This protein binds this small molecule.
Small molecule (SMILES): COc1ccc(C[C@H](NC(=O)[C@H](C)NC(=O)CN2CCOCC2)C(=O)N[C@@H](Cc2ccccc2)[C@@H](O)[C@H](C)CO)cc1

Sequence of chain 1.N:
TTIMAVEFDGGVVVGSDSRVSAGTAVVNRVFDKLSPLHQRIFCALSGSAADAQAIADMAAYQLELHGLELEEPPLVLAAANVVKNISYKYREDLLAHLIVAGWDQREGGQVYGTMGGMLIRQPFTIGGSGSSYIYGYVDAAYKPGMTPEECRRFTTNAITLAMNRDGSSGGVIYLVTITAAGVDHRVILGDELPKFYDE

Sequence of chain 1.H:
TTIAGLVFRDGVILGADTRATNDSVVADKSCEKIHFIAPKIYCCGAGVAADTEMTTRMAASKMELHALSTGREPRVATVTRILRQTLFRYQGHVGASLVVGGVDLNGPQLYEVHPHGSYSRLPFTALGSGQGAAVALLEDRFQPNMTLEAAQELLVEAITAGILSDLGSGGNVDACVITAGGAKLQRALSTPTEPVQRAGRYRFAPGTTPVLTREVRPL

Binding-site contacts:
Ligand atom C24 contacts residue GLY47 of chain 1.N at 3.4 Å.
Ligand atom O21 contacts residue THR1 of chain 1.N at 2.3 Å (h-bond).
Ligand atom C11 contacts residue ARG19 of chain 1.N at 2.9 Å.
Ligand atom C12 contacts residue THR1 of chain 1.N at 2.4 Å.
Ligand atom C27 contacts residue SER21 of chain 1.N at 3.6 Å.
Ligand atom C8 contacts residue THR1 of chain 1.N at 2.4 Å.
Ligand atom C38 contacts residue SER118 of chain 1.H at 3.6 Å.
Ligand atom C12 contacts residue SER168 of chain 1.N at 3.5 Å.
Ligand atom O21 contacts residue GLY47 of chain 1.N at 3.2 Å (h-bond).
Ligand atom C5 contacts residue VAL20 of chain 1.N at 3.7 Å (hydrophobic).
Ligand atom N22 contacts residue GLY47 of chain 1.N at 2.8 Å (h-bond).
Ligand atom C4 contacts residue PHE31 of chain 1.N at 3.6 Å (hydrophobic).
Ligand atom C2 contacts residue LEU45 of chain 1.N at 3.6 Å (hydrophobic).
Ligand atom C4 contacts residue VAL20 of chain 1.N at 3.6 Å (hydrophobic).
Ligand atom C7 contacts residue GLY47 of chain 1.N at 3.6 Å.
Ligand atom C11 contacts residue LYS33 of chain 1.N at 3.3 Å.
Ligand atom C42 contacts residue GLY47 of chain 1.N at 3.5 Å.
Ligand atom O37 contacts residue ALA22 of chain 1.N at 3.7 Å.
Ligand atom N22 contacts residue THR1 of chain 1.N at 3.6 Å.
Ligand atom C43 contacts residue SER48 of chain 1.N at 3.7 Å.
Ligand atom C3 contacts residue ALA49 of chain 1.N at 3.6 Å (hydrophobic).
Ligand atom C10 contacts residue SER168 of chain 1.N at 3.5 Å.
Ligand atom C11 contacts residue SER168 of chain 1.N at 3.0 Å.
Ligand atom C9 contacts residue THR1 of chain 1.N at 1.4 Å.
Ligand atom O49 contacts residue SER21 of chain 1.N at 3.0 Å (h-bond).
Ligand atom C7 contacts residue THR1 of chain 1.N at 2.5 Å.
Ligand atom C12 contacts residue SER21 of chain 1.N at 3.4 Å.
Ligand atom C4 contacts residue ALA49 of chain 1.N at 3.6 Å (hydrophobic).
Ligand atom C3 contacts residue PHE31 of chain 1.N at 3.4 Å (hydrophobic).
Ligand atom C23 contacts residue GLY47 of chain 1.N at 3.5 Å.
Ligand atom N25 contacts residue SER21 of chain 1.N at 2.8 Å (h-bond).
Ligand atom O13 contacts residue THR1 of chain 1.N at 3.5 Å (h-bond).
Ligand atom O13 contacts residue SER21 of chain 1.N at 3.6 Å (h-bond).
Ligand atom C42 contacts residue SER48 of chain 1.N at 3.5 Å.
Ligand atom O39 contacts residue ALA49 of chain 1.N at 3.3 Å (h-bond).
Ligand atom O37 contacts residue SER21 of chain 1.N at 3.7 Å.
Ligand atom O49 contacts residue VAL20 of chain 1.N at 3.4 Å.
Ligand atom C11 contacts residue THR1 of chain 1.N at 2.5 Å.
Ligand atom C26 contacts residue SER21 of chain 1.N at 3.6 Å.
Ligand atom C10 contacts residue THR1 of chain 1.N at 1.5 Å.